Binding-site contacts:
Ligand atom C5 contacts residue ASN481 of chain 1.D at 3.6 Å.
Ligand atom O7 contacts residue ASN481 of chain 1.D at 3.0 Å (h-bond).
Ligand atom O5 contacts residue ASN481 of chain 1.D at 2.3 Å (h-bond).
Ligand atom C8 contacts residue ASN481 of chain 1.D at 4.2 Å.
Ligand atom C7 contacts residue ASN481 of chain 1.D at 3.1 Å.
Ligand atom C4 contacts residue ASN481 of chain 1.D at 4.1 Å.
Ligand atom C1 contacts residue ASN481 of chain 1.D at 1.4 Å.
Ligand atom C2 contacts residue ASN481 of chain 1.D at 2.4 Å.
Ligand atom O6 contacts residue GLN456 of chain 1.D at 3.0 Å (h-bond).
Ligand atom N2 contacts residue ASN481 of chain 1.D at 2.9 Å (h-bond).
Ligand atom C6 contacts residue GLN456 of chain 1.D at 4.0 Å.
Ligand atom C3 contacts residue ASN481 of chain 1.D at 3.8 Å.

Sequence of chain 1.D:
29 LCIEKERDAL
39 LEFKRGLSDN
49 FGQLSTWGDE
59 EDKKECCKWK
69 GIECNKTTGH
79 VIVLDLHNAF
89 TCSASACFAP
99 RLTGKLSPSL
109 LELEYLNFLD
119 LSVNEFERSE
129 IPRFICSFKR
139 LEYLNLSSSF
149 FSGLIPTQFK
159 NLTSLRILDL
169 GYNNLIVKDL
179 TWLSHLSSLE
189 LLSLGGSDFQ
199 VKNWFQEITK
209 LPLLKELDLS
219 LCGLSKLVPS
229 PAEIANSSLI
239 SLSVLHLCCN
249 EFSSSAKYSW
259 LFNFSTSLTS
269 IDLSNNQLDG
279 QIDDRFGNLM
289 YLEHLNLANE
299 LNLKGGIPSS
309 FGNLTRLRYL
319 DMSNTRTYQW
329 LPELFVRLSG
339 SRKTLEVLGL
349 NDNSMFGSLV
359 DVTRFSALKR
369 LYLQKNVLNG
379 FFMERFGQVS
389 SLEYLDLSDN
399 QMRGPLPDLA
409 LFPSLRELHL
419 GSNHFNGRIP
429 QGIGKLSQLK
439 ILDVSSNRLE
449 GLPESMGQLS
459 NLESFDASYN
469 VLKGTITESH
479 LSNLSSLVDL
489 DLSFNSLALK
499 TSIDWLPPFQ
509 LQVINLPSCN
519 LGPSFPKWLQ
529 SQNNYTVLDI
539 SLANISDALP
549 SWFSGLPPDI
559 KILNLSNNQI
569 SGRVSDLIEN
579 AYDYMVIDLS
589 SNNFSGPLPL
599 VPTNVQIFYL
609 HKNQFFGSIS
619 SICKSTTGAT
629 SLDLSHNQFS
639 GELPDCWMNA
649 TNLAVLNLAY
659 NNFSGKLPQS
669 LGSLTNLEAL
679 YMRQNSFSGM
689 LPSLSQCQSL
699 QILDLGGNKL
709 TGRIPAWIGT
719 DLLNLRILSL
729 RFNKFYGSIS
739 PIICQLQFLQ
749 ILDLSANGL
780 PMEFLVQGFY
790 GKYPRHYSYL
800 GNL

A protein and the small-molecule ligand that binds it are described below.
Small molecule (SMILES): CC(=O)N[C@@H]1[C@@H](O)[C@H](O)[C@@H](CO)O[C@H]1O